Binding-site contacts:
Ligand atom O3' contacts residue DA1 of chain 1.XB at 1.6 Å.
Ligand atom C4' contacts residue DA1 of chain 1.XB at 4.0 Å.
Ligand atom N4 contacts residue ASP202 of chain 1.H at 2.4 Å (salt-bridge).
Ligand atom N3 contacts residue PRO204 of chain 1.H at 4.0 Å.
Ligand atom C6 contacts residue ASP202 of chain 1.H at 4.3 Å.
Ligand atom C1' contacts residue DA1 of chain 1.XB at 3.9 Å.
Ligand atom C2' contacts residue PRO204 of chain 1.H at 4.0 Å (hydrophobic).
Ligand atom O2 contacts residue DA1 of chain 1.XB at 3.4 Å (h-bond).
Ligand atom N1 contacts residue PRO204 of chain 1.H at 4.2 Å.
Ligand atom N4 contacts residue PRO204 of chain 1.H at 4.2 Å.
Ligand atom C3' contacts residue DA1 of chain 1.XB at 2.6 Å.
Ligand atom C5' contacts residue PRO204 of chain 1.H at 4.5 Å (hydrophobic).
Ligand atom C5 contacts residue VAL203 of chain 1.H at 3.8 Å (hydrophobic).
Ligand atom C6 contacts residue PRO204 of chain 1.H at 3.9 Å (hydrophobic).
Ligand atom C5 contacts residue PRO204 of chain 1.H at 3.6 Å (hydrophobic).
Ligand atom C4 contacts residue ASP202 of chain 1.H at 3.0 Å.
Ligand atom N4 contacts residue VAL203 of chain 1.H at 3.4 Å (h-bond).
Ligand atom C4 contacts residue PRO204 of chain 1.H at 3.8 Å (hydrophobic).
Ligand atom C5 contacts residue ASP202 of chain 1.H at 3.1 Å.
Ligand atom N3 contacts residue ASP202 of chain 1.H at 4.2 Å.
Ligand atom C2 contacts residue PRO204 of chain 1.H at 4.3 Å (hydrophobic).
Ligand atom C2' contacts residue DA1 of chain 1.XB at 2.9 Å.
Ligand atom C4 contacts residue VAL203 of chain 1.H at 4.1 Å (hydrophobic).
Ligand atom C2 contacts residue DA1 of chain 1.XB at 4.2 Å.

This small molecule binds to this protein.
Small molecule (SMILES): Nc1ccn([C@H]2C[C@H](O)[C@@H](COP(=O)(O)O)O2)c(=O)n1

Sequence of chain 1.H:
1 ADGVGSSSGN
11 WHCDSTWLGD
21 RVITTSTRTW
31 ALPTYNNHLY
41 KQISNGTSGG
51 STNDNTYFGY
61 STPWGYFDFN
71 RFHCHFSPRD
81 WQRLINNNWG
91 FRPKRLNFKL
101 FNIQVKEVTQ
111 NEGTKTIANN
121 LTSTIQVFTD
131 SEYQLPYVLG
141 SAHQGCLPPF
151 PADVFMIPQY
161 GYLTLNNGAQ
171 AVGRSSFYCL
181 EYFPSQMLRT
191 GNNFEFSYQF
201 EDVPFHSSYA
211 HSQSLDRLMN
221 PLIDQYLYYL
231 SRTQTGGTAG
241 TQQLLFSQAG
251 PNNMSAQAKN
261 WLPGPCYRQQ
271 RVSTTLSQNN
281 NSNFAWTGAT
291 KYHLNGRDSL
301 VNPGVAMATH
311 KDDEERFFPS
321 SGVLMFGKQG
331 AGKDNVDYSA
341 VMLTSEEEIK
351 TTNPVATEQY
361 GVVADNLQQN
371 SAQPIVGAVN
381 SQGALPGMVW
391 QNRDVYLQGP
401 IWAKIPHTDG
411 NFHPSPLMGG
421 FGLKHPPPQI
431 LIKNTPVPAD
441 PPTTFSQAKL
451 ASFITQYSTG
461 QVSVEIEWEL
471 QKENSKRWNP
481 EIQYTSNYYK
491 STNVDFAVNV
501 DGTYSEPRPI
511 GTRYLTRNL